Binding-site contacts:
Ligand atom C13 contacts residue ALA54 of chain 1.A at 3.5 Å (hydrophobic).
Ligand atom N5 contacts residue GLN38 of chain 1.A at 3.0 Å (h-bond).
Ligand atom N5 contacts residue LEU169 of chain 1.A at 3.6 Å.
Ligand atom C12 contacts residue ALA54 of chain 1.A at 3.6 Å (hydrophobic).
Ligand atom C22 contacts residue ASN115 of chain 1.A at 3.9 Å.
Ligand atom C13 contacts residue LEU169 of chain 1.A at 3.7 Å (hydrophobic).
Ligand atom C3 contacts residue MET109 of chain 1.A at 3.8 Å (hydrophobic).
Ligand atom C4 contacts residue LEU169 of chain 1.A at 3.8 Å (hydrophobic).
Ligand atom C10 contacts residue VAL159 of chain 1.A at 3.9 Å (hydrophobic).
Ligand atom C18 contacts residue MET112 of chain 1.A at 3.2 Å (hydrophobic).
Ligand atom C6 contacts residue GLY36 of chain 1.A at 3.2 Å.
Ligand atom C4 contacts residue GLN38 of chain 1.A at 3.9 Å.
Ligand atom N19 contacts residue MET112 of chain 1.A at 2.7 Å (h-bond).
Ligand atom C17 contacts residue VAL159 of chain 1.A at 3.9 Å (hydrophobic).
Ligand atom C23 contacts residue GLY36 of chain 1.A at 4.0 Å.
Ligand atom C13 contacts residue GLU110 of chain 1.A at 3.8 Å.
Ligand atom O32 contacts residue GLN118 of chain 1.A at 3.1 Å (h-bond).
Ligand atom C2 contacts residue LEU169 of chain 1.A at 3.6 Å (hydrophobic).
Ligand atom N5 contacts residue GLY36 of chain 1.A at 3.9 Å.
Ligand atom C12 contacts residue GLU110 of chain 1.A at 3.2 Å.
Ligand atom C16 contacts residue GLY36 of chain 1.A at 3.9 Å.
Ligand atom C16 contacts residue VAL159 of chain 1.A at 3.9 Å (hydrophobic).
Ligand atom C11 contacts residue MET112 of chain 1.A at 3.9 Å (hydrophobic).
Ligand atom C24 contacts residue ILE33 of chain 1.A at 3.8 Å (hydrophobic).
Ligand atom C1 contacts residue LEU169 of chain 1.A at 3.7 Å (hydrophobic).
Ligand atom C4 contacts residue VAL41 of chain 1.A at 3.7 Å (hydrophobic).
Ligand atom C2 contacts residue ALA54 of chain 1.A at 3.8 Å (hydrophobic).
Ligand atom C3 contacts residue LEU169 of chain 1.A at 3.9 Å (hydrophobic).
Ligand atom C6 contacts residue VAL41 of chain 1.A at 3.9 Å (hydrophobic).
Ligand atom N5 contacts residue VAL41 of chain 1.A at 3.5 Å.
Ligand atom N19 contacts residue LEU111 of chain 1.A at 3.7 Å.
Ligand atom C6 contacts residue GLN38 of chain 1.A at 3.5 Å.
Ligand atom C27 contacts residue GLN118 of chain 1.A at 3.6 Å.
Ligand atom C22 contacts residue GLN118 of chain 1.A at 3.5 Å.
Ligand atom C6 contacts residue LEU169 of chain 1.A at 3.6 Å (hydrophobic).
Ligand atom C26 contacts residue ASP113 of chain 1.A at 3.8 Å.
Ligand atom C13 contacts residue MET109 of chain 1.A at 3.8 Å (hydrophobic).
Ligand atom C23 contacts residue ASN115 of chain 1.A at 3.9 Å.
Ligand atom C18 contacts residue LEU111 of chain 1.A at 3.8 Å (hydrophobic).
Ligand atom C16 contacts residue ILE33 of chain 1.A at 3.7 Å (hydrophobic).

Sequence of chain 1.A:
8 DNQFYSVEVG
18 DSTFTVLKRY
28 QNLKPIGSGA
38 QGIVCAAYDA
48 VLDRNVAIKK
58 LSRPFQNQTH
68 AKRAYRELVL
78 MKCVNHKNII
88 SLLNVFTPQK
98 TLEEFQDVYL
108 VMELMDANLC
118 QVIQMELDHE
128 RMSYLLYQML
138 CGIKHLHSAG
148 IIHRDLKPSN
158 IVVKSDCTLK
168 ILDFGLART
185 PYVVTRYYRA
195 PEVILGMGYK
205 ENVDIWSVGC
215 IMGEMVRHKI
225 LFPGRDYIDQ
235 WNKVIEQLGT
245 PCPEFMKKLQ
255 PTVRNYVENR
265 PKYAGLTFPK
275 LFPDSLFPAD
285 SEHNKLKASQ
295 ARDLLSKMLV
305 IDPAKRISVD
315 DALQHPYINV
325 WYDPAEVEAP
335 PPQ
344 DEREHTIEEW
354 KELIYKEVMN

This small molecule binds to this protein.
Small molecule (SMILES): Oc1ccc(-c2cnc3ccc4ccncc4c3c2)cc1